A small-molecule ligand and the protein it binds are described below.
Small molecule (SMILES): CC(=O)N[C@H]1[C@H](O[C@H]2[C@H](O)[C@@H](NC(C)=O)CO[C@@H]2CO)O[C@H](CO)[C@@H](O)[C@@H]1O

Binding-site contacts:
Ligand atom O7 contacts residue ASN1070 of chain 1.C at 4.0 Å.
Ligand atom C5 contacts residue ALA702 of chain 1.C at 3.8 Å (hydrophobic).
Ligand atom O7 contacts residue SER700 of chain 1.C at 4.3 Å.
Ligand atom C7 contacts residue ASN1070 of chain 1.C at 3.7 Å.
Ligand atom O6 contacts residue ASN1070 of chain 1.C at 4.3 Å.
Ligand atom C3 contacts residue ASN1070 of chain 1.C at 3.8 Å.
Ligand atom C1 contacts residue GLN891 of chain 1.A at 4.1 Å.
Ligand atom C8 contacts residue ALA702 of chain 1.C at 4.4 Å (hydrophobic).
Ligand atom O7 contacts residue ALA702 of chain 1.C at 3.8 Å.
Ligand atom C1 contacts residue ASN1070 of chain 1.C at 1.4 Å.
Ligand atom C8 contacts residue LYS1069 of chain 1.C at 4.4 Å.
Ligand atom C4 contacts residue ALA702 of chain 1.C at 4.2 Å (hydrophobic).
Ligand atom C4 contacts residue ASN1070 of chain 1.C at 4.2 Å.
Ligand atom C8 contacts residue GLU1068 of chain 1.C at 3.5 Å.
Ligand atom C6 contacts residue ALA702 of chain 1.C at 4.4 Å (hydrophobic).
Ligand atom O4 contacts residue ALA702 of chain 1.C at 3.8 Å.
Ligand atom O5 contacts residue ASN1070 of chain 1.C at 2.3 Å (h-bond).
Ligand atom C7 contacts residue ALA702 of chain 1.C at 4.0 Å (hydrophobic).
Ligand atom N2 contacts residue ASN1070 of chain 1.C at 3.0 Å (h-bond).
Ligand atom C8 contacts residue ASN1070 of chain 1.C at 4.2 Å.
Ligand atom C5 contacts residue ASN1070 of chain 1.C at 3.6 Å.
Ligand atom C2 contacts residue ASN1070 of chain 1.C at 2.5 Å.
Ligand atom C3 contacts residue ALA702 of chain 1.C at 4.5 Å (hydrophobic).

Sequence of chain 1.C:
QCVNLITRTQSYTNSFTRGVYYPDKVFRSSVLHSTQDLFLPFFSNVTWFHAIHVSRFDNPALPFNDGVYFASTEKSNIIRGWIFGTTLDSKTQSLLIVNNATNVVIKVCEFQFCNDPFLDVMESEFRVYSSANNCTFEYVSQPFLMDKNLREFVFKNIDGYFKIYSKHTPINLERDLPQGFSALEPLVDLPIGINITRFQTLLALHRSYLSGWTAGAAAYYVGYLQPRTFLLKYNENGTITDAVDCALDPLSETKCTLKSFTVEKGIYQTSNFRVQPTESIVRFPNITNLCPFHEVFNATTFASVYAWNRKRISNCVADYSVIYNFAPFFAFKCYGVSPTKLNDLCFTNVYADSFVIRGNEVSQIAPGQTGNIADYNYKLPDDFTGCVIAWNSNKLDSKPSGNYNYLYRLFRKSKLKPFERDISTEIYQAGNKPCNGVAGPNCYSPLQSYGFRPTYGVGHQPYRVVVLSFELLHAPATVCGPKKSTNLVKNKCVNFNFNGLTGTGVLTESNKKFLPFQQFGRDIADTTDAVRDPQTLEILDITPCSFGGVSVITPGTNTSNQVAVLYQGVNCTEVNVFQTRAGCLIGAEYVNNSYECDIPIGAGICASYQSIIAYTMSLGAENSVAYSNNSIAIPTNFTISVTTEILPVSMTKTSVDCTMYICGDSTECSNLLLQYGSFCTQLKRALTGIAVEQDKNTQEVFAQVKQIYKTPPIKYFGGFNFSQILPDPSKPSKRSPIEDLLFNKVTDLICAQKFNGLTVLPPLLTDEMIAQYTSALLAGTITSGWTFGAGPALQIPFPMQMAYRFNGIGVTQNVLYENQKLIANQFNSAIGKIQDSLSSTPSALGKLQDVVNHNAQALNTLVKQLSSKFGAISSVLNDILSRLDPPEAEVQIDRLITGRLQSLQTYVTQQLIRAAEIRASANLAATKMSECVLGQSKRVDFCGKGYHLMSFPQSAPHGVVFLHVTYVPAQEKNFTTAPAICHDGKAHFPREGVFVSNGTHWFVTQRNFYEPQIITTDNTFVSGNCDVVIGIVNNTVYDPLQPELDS

Sequence of chain 1.A:
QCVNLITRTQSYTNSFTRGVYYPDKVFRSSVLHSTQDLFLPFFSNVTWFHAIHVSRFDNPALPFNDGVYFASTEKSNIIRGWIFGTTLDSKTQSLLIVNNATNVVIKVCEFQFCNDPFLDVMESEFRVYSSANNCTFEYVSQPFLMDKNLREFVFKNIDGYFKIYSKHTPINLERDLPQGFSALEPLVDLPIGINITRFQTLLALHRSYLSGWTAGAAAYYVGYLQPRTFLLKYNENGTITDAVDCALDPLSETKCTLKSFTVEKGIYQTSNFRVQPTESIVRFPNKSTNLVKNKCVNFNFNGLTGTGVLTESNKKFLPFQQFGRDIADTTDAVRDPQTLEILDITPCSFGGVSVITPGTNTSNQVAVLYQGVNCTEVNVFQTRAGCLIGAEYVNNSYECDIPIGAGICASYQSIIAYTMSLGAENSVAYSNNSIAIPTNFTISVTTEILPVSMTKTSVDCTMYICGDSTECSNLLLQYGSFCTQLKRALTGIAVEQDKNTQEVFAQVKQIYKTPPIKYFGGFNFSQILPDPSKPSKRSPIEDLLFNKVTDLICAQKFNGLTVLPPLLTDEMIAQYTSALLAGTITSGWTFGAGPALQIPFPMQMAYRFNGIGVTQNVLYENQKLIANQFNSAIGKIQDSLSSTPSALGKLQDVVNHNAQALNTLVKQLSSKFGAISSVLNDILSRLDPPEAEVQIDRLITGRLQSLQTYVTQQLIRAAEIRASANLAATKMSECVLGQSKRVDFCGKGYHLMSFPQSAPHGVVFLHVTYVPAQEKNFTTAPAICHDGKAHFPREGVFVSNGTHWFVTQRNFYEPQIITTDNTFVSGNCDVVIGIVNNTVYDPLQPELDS